A small-molecule ligand and the protein it binds are described below.
Small molecule (SMILES): O=P(O)(O)OC[C@@H](O)CO

Binding-site contacts:
Ligand atom C1 contacts residue ARG232 of chain 1.D at 4.5 Å.
Ligand atom O3P contacts residue ARG232 of chain 1.D at 3.2 Å (salt-bridge).
Ligand atom O3 contacts residue CSD150 of chain 1.D at 3.3 Å (h-bond).
Ligand atom O2 contacts residue ARG232 of chain 1.D at 3.5 Å (salt-bridge).
Ligand atom O3 contacts residue ARG232 of chain 1.D at 4.0 Å.
Ligand atom C3 contacts residue ARG232 of chain 1.D at 3.5 Å.
Ligand atom O3 contacts residue HIS177 of chain 1.D at 3.3 Å.
Ligand atom O3P contacts residue THR180 of chain 1.D at 3.4 Å (h-bond).
Ligand atom C3 contacts residue HIS177 of chain 1.D at 3.9 Å.
Ligand atom P contacts residue ARG232 of chain 1.D at 4.1 Å.
Ligand atom O3P contacts residue THR182 of chain 1.D at 3.2 Å (h-bond).
Ligand atom C2 contacts residue HIS177 of chain 1.D at 4.2 Å.
Ligand atom O2 contacts residue CSD150 of chain 1.D at 4.2 Å.
Ligand atom P contacts residue THR182 of chain 1.D at 3.7 Å.
Ligand atom C2 contacts residue NAD1 of chain 1.W at 3.9 Å.
Ligand atom O2P contacts residue THR182 of chain 1.D at 2.9 Å.
Ligand atom O4P contacts residue THR182 of chain 1.D at 4.2 Å.
Ligand atom O3 contacts residue THR180 of chain 1.D at 3.5 Å.
Ligand atom O3 contacts residue NAD1 of chain 1.W at 3.0 Å (h-bond).
Ligand atom C3 contacts residue CSD150 of chain 1.D at 3.2 Å.
Ligand atom O1P contacts residue NAD1 of chain 1.W at 4.1 Å.
Ligand atom C1 contacts residue CSD150 of chain 1.D at 3.8 Å.
Ligand atom P contacts residue NAD1 of chain 1.W at 4.0 Å.
Ligand atom C2 contacts residue CSD150 of chain 1.D at 2.8 Å.
Ligand atom O1P contacts residue ARG232 of chain 1.D at 3.7 Å.
Ligand atom O2P contacts residue THR180 of chain 1.D at 3.4 Å (h-bond).
Ligand atom C1 contacts residue NAD1 of chain 1.W at 3.3 Å.
Ligand atom O4P contacts residue NAD1 of chain 1.W at 3.0 Å (h-bond).
Ligand atom P contacts residue THR180 of chain 1.D at 3.7 Å.
Ligand atom C2 contacts residue ARG232 of chain 1.D at 4.1 Å.
Ligand atom O1P contacts residue THR180 of chain 1.D at 3.6 Å.

Sequence of chain 1.D:
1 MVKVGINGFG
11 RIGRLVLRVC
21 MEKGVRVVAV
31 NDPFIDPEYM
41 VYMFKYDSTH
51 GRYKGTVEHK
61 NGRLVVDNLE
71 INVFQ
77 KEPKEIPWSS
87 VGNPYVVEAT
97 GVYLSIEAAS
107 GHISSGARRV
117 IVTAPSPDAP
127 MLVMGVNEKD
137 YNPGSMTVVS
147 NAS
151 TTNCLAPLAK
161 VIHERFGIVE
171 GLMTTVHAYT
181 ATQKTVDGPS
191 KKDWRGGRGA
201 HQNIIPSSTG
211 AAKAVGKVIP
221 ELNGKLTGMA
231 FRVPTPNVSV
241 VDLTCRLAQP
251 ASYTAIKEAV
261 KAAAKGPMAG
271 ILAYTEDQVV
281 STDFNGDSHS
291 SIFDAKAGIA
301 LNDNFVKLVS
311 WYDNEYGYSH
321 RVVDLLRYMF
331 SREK